This protein binds this small molecule.
Small molecule (SMILES): O=C([O-])C(=O)[O-]

Sequence of chain 1.A:
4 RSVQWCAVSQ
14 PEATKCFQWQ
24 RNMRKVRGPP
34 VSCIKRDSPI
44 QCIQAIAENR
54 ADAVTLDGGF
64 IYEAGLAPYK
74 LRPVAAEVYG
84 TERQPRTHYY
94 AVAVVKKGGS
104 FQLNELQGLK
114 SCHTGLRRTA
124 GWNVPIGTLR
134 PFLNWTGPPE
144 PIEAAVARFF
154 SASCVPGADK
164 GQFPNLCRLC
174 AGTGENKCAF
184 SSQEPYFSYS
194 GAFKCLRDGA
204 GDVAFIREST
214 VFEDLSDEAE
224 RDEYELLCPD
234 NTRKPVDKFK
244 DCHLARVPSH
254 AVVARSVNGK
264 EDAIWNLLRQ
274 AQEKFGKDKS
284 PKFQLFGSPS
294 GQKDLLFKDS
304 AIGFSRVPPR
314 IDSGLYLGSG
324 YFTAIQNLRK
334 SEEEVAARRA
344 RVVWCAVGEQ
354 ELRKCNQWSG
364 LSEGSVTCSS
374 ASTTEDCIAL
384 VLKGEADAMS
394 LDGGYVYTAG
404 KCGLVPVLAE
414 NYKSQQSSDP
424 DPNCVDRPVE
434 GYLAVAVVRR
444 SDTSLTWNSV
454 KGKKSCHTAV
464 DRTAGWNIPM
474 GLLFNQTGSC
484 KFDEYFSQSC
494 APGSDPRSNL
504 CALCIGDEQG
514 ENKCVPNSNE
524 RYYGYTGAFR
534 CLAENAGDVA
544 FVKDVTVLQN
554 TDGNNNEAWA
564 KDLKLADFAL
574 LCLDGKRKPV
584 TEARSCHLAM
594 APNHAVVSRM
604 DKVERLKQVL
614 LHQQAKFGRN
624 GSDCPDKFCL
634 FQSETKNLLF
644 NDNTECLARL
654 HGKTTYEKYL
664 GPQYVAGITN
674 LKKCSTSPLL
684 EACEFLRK

Binding-site contacts:
Ligand atom O2 contacts residue FE1 of chain 1.B at 2.3 Å.
Ligand atom C2 contacts residue THR117 of chain 1.A at 3.6 Å.
Ligand atom C1 contacts residue FE1 of chain 1.B at 2.9 Å.
Ligand atom O3 contacts residue GLY124 of chain 1.A at 2.7 Å (h-bond).
Ligand atom O1 contacts residue ASP60 of chain 1.A at 2.8 Å (salt-bridge).
Ligand atom C1 contacts residue TYR192 of chain 1.A at 3.1 Å (hydrophobic).
Ligand atom O1 contacts residue TYR192 of chain 1.A at 2.6 Å (h-bond).
Ligand atom C1 contacts residue ASP60 of chain 1.A at 3.5 Å.
Ligand atom O4 contacts residue SER191 of chain 1.A at 4.0 Å.
Ligand atom C1 contacts residue ALA123 of chain 1.A at 3.3 Å (hydrophobic).
Ligand atom O1 contacts residue FE1 of chain 1.B at 2.0 Å.
Ligand atom C2 contacts residue ARG121 of chain 1.A at 3.2 Å.
Ligand atom O3 contacts residue ALA123 of chain 1.A at 3.0 Å (h-bond).
Ligand atom O1 contacts residue ALA123 of chain 1.A at 3.0 Å (h-bond).
Ligand atom O4 contacts residue ARG121 of chain 1.A at 2.6 Å (salt-bridge).
Ligand atom O4 contacts residue FE1 of chain 1.B at 4.3 Å.
Ligand atom O1 contacts residue TYR92 of chain 1.A at 2.8 Å (h-bond).
Ligand atom C1 contacts residue THR117 of chain 1.A at 3.5 Å.
Ligand atom O4 contacts residue THR117 of chain 1.A at 2.8 Å (h-bond).
Ligand atom O2 contacts residue ARG121 of chain 1.A at 3.4 Å (salt-bridge).
Ligand atom O2 contacts residue TYR92 of chain 1.A at 4.1 Å.
Ligand atom C1 contacts residue THR122 of chain 1.A at 4.1 Å.
Ligand atom C2 contacts residue TYR192 of chain 1.A at 3.2 Å (hydrophobic).
Ligand atom O2 contacts residue TYR192 of chain 1.A at 2.8 Å (h-bond).
Ligand atom O3 contacts residue THR117 of chain 1.A at 2.6 Å (h-bond).
Ligand atom O2 contacts residue HIS253 of chain 1.A at 3.4 Å (h-bond).
Ligand atom O2 contacts residue ASP60 of chain 1.A at 2.7 Å (salt-bridge).
Ligand atom O1 contacts residue THR122 of chain 1.A at 3.5 Å.
Ligand atom C1 contacts residue TYR92 of chain 1.A at 4.0 Å (hydrophobic).
Ligand atom O1 contacts residue HIS253 of chain 1.A at 4.1 Å.
Ligand atom O3 contacts residue TYR192 of chain 1.A at 3.6 Å.
Ligand atom O4 contacts residue TYR192 of chain 1.A at 4.0 Å.
Ligand atom O1 contacts residue ARG121 of chain 1.A at 4.4 Å.
Ligand atom O3 contacts residue FE1 of chain 1.B at 4.1 Å.
Ligand atom C1 contacts residue ARG121 of chain 1.A at 3.7 Å.
Ligand atom C1 contacts residue GLY124 of chain 1.A at 3.9 Å.
Ligand atom C2 contacts residue ASP60 of chain 1.A at 3.4 Å.
Ligand atom O3 contacts residue THR122 of chain 1.A at 4.1 Å.
Ligand atom O3 contacts residue ARG121 of chain 1.A at 3.6 Å.
Ligand atom C2 contacts residue FE1 of chain 1.B at 3.0 Å.